Sequence of chain 1.B:
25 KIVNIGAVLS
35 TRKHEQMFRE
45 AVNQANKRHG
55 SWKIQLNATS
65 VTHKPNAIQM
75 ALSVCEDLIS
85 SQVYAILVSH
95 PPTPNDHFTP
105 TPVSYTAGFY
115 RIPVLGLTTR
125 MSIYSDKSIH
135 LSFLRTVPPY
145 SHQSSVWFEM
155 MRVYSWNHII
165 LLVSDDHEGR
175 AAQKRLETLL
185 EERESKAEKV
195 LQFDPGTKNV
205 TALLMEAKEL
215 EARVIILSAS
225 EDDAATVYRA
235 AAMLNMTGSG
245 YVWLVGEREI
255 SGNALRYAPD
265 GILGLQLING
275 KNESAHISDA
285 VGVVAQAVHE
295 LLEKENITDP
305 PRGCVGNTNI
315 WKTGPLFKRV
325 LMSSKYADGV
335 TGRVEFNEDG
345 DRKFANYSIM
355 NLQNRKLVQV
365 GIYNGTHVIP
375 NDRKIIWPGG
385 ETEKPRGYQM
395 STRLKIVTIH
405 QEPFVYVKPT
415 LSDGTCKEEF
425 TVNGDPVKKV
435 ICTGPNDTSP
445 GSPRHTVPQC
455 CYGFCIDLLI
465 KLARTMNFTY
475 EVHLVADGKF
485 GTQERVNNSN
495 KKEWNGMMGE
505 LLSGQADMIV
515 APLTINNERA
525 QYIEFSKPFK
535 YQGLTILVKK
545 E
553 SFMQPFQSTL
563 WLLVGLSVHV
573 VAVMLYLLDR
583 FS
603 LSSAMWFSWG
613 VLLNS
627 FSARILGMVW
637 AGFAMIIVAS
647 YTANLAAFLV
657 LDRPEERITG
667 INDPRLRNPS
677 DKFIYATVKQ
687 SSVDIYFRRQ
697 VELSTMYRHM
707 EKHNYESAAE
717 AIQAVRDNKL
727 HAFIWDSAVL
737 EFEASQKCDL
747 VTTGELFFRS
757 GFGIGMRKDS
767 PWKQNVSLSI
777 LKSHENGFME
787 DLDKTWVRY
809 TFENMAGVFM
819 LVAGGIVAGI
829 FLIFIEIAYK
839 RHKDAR

The protein below binds the small molecule below.
Small molecule (SMILES): CC(=O)N[C@@H]1[C@@H](O)[C@H](O)[C@@H](CO)O[C@H]1O

Binding-site contacts:
Ligand atom C8 contacts residue ASN61 of chain 1.B at 4.4 Å.
Ligand atom C8 contacts residue ILE26 of chain 1.B at 4.0 Å (hydrophobic).
Ligand atom C4 contacts residue ASN61 of chain 1.B at 4.2 Å.
Ligand atom C7 contacts residue ASN61 of chain 1.B at 3.2 Å.
Ligand atom O6 contacts residue ALA62 of chain 1.B at 4.0 Å.
Ligand atom C6 contacts residue THR63 of chain 1.B at 3.8 Å.
Ligand atom C5 contacts residue THR63 of chain 1.B at 4.1 Å.
Ligand atom O7 contacts residue SER85 of chain 1.B at 4.2 Å.
Ligand atom O5 contacts residue THR63 of chain 1.B at 3.3 Å.
Ligand atom O5 contacts residue ALA62 of chain 1.B at 3.1 Å (h-bond).
Ligand atom C1 contacts residue ALA62 of chain 1.B at 4.2 Å (hydrophobic).
Ligand atom C3 contacts residue ASN61 of chain 1.B at 3.8 Å.
Ligand atom C1 contacts residue THR63 of chain 1.B at 4.3 Å.
Ligand atom O5 contacts residue ASN61 of chain 1.B at 2.4 Å (h-bond).
Ligand atom C5 contacts residue ALA62 of chain 1.B at 3.8 Å (hydrophobic).
Ligand atom C2 contacts residue ASN61 of chain 1.B at 2.5 Å.
Ligand atom O7 contacts residue ASN61 of chain 1.B at 3.2 Å (h-bond).
Ligand atom C5 contacts residue ASN61 of chain 1.B at 3.7 Å.
Ligand atom N2 contacts residue ASN61 of chain 1.B at 2.9 Å (h-bond).
Ligand atom C1 contacts residue ASN61 of chain 1.B at 1.4 Å.
Ligand atom C6 contacts residue ALA62 of chain 1.B at 3.3 Å (hydrophobic).
Ligand atom O6 contacts residue ARG43 of chain 1.B at 3.9 Å.